Sequence of chain 1.C:
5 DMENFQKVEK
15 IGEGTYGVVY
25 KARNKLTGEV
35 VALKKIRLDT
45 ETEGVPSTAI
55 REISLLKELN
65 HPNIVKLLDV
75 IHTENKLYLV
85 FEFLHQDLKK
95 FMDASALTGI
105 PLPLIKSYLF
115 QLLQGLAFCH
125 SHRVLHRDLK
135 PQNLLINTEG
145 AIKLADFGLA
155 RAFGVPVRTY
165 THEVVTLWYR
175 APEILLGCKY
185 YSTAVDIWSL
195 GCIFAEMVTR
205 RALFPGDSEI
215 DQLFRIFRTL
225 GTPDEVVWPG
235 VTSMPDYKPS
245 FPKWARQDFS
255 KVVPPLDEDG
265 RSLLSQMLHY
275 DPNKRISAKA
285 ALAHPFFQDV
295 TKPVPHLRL

Binding-site contacts:
Ligand atom C13 contacts residue ILE15 of chain 1.C at 3.9 Å (hydrophobic).
Ligand atom C4 contacts residue LEU139 of chain 1.C at 3.8 Å (hydrophobic).
Ligand atom C11 contacts residue HIS89 of chain 1.C at 3.7 Å.
Ligand atom C21 contacts residue LYS14 of chain 1.C at 3.7 Å.
Ligand atom N9 contacts residue LEU139 of chain 1.C at 3.6 Å.
Ligand atom C4 contacts residue ALA36 of chain 1.C at 3.3 Å (hydrophobic).
Ligand atom N8 contacts residue GLU86 of chain 1.C at 2.8 Å (salt-bridge).
Ligand atom C21 contacts residue GLU13 of chain 1.C at 3.7 Å.
Ligand atom C12 contacts residue ILE15 of chain 1.C at 3.7 Å (hydrophobic).
Ligand atom N9 contacts residue LEU88 of chain 1.C at 2.8 Å (h-bond).
Ligand atom O22 contacts residue LEU139 of chain 1.C at 3.6 Å.
Ligand atom C11 contacts residue GLN90 of chain 1.C at 3.8 Å.
Ligand atom N8 contacts residue PHE87 of chain 1.C at 3.8 Å.
Ligand atom C16 contacts residue LYS94 of chain 1.C at 3.5 Å.
Ligand atom C6 contacts residue LEU88 of chain 1.C at 3.6 Å (hydrophobic).
Ligand atom N8 contacts residue LEU139 of chain 1.C at 3.9 Å.
Ligand atom N7 contacts residue GLU86 of chain 1.C at 3.5 Å (salt-bridge).
Ligand atom N7 contacts residue LEU88 of chain 1.C at 2.9 Å (h-bond).
Ligand atom C15 contacts residue ILE15 of chain 1.C at 3.9 Å (hydrophobic).
Ligand atom C12 contacts residue HIS89 of chain 1.C at 3.7 Å.
Ligand atom C4 contacts residue GLU86 of chain 1.C at 3.9 Å.
Ligand atom N7 contacts residue LEU139 of chain 1.C at 3.9 Å.
Ligand atom C10 contacts residue ILE15 of chain 1.C at 3.9 Å (hydrophobic).
Ligand atom C10 contacts residue LEU139 of chain 1.C at 3.5 Å (hydrophobic).
Ligand atom C17 contacts residue ILE15 of chain 1.C at 3.5 Å (hydrophobic).
Ligand atom N7 contacts residue PHE87 of chain 1.C at 3.5 Å.
Ligand atom C16 contacts residue ILE15 of chain 1.C at 3.5 Å (hydrophobic).
Ligand atom N8 contacts residue ALA36 of chain 1.C at 3.1 Å.
Ligand atom C20 contacts residue GLU13 of chain 1.C at 3.1 Å.
Ligand atom C3 contacts residue ALA36 of chain 1.C at 3.6 Å (hydrophobic).
Ligand atom C6 contacts residue LEU139 of chain 1.C at 3.7 Å (hydrophobic).
Ligand atom C11 contacts residue LEU88 of chain 1.C at 3.5 Å (hydrophobic).
Ligand atom N7 contacts residue ALA36 of chain 1.C at 3.8 Å.
Ligand atom C3 contacts residue PHE85 of chain 1.C at 3.6 Å (hydrophobic).
Ligand atom C10 contacts residue LEU88 of chain 1.C at 3.6 Å (hydrophobic).
Ligand atom N8 contacts residue LEU88 of chain 1.C at 3.8 Å.
Ligand atom C18 contacts residue LYS14 of chain 1.C at 3.8 Å.
Ligand atom O22 contacts residue ILE15 of chain 1.C at 3.5 Å.
Ligand atom C5 contacts residue LEU139 of chain 1.C at 3.7 Å (hydrophobic).
Ligand atom C13 contacts residue HIS89 of chain 1.C at 3.4 Å.

The protein below binds the small molecule below.
Small molecule (SMILES): O=C(Cc1ccc2ccccc2c1)Nc1cc(C2CC2)n[nH]1